Sequence of chain 1.A:
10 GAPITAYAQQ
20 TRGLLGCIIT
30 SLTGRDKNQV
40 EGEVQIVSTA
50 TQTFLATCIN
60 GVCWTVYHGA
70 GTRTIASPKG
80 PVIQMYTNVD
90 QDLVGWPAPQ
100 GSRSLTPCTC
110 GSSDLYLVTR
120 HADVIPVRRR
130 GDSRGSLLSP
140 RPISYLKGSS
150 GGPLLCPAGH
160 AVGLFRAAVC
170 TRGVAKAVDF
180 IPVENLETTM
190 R

Binding-site contacts:
Ligand atom B28 contacts residue HIS67 of chain 1.A at 3.9 Å.
Ligand atom C02 contacts residue ALA166 of chain 1.A at 3.8 Å (hydrophobic).
Ligand atom C14 contacts residue ARG165 of chain 1.A at 3.8 Å.
Ligand atom N26 contacts residue SER149 of chain 1.A at 3.1 Å (h-bond).
Ligand atom O29 contacts residue SER149 of chain 1.A at 2.5 Å (h-bond).
Ligand atom C31 contacts residue LEU145 of chain 1.A at 3.5 Å (hydrophobic).
Ligand atom C40 contacts residue ARG165 of chain 1.A at 3.3 Å.
Ligand atom C23 contacts residue ARG165 of chain 1.A at 3.9 Å.
Ligand atom C16 contacts residue ARG165 of chain 1.A at 3.7 Å.
Ligand atom C31 contacts residue LYS146 of chain 1.A at 4.0 Å.
Ligand atom C15 contacts residue ARG165 of chain 1.A at 3.4 Å.
Ligand atom O46 contacts residue ALA166 of chain 1.A at 3.4 Å.
Ligand atom O06 contacts residue ALA167 of chain 1.A at 3.9 Å.
Ligand atom C32 contacts residue LYS146 of chain 1.A at 3.9 Å.
Ligand atom O35 contacts residue HIS67 of chain 1.A at 3.6 Å.
Ligand atom C27 contacts residue SER149 of chain 1.A at 2.6 Å.
Ligand atom N26 contacts residue ARG165 of chain 1.A at 3.5 Å (salt-bridge).
Ligand atom O29 contacts residue SER148 of chain 1.A at 3.8 Å.
Ligand atom N04 contacts residue ALA167 of chain 1.A at 3.4 Å (h-bond).
Ligand atom C24 contacts residue ALA166 of chain 1.A at 3.9 Å (hydrophobic).
Ligand atom O30 contacts residue HIS67 of chain 1.A at 2.7 Å (h-bond).
Ligand atom C38 contacts residue ASP91 of chain 1.A at 4.0 Å.
Ligand atom C31 contacts residue SER149 of chain 1.A at 3.2 Å.
Ligand atom C32 contacts residue LEU145 of chain 1.A at 3.7 Å (hydrophobic).
Ligand atom C12 contacts residue ASP178 of chain 1.A at 3.2 Å.
Ligand atom C31 contacts residue PHE164 of chain 1.A at 3.6 Å (hydrophobic).
Ligand atom O29 contacts residue GLY147 of chain 1.A at 3.0 Å (h-bond).
Ligand atom O33 contacts residue ALA167 of chain 1.A at 3.9 Å.
Ligand atom O30 contacts residue SER149 of chain 1.A at 1.9 Å (h-bond).
Ligand atom C39 contacts residue ARG165 of chain 1.A at 3.5 Å.
Ligand atom C36 contacts residue ASP91 of chain 1.A at 3.8 Å.
Ligand atom N26 contacts residue HIS67 of chain 1.A at 3.8 Å.
Ligand atom C24 contacts residue ARG165 of chain 1.A at 3.7 Å.
Ligand atom C45 contacts residue ALA167 of chain 1.A at 3.7 Å (hydrophobic).
Ligand atom C37 contacts residue ASP91 of chain 1.A at 4.0 Å.
Ligand atom C10 contacts residue VAL168 of chain 1.A at 3.9 Å (hydrophobic).
Ligand atom C10 contacts residue ARG133 of chain 1.A at 3.5 Å.
Ligand atom C23 contacts residue HIS67 of chain 1.A at 3.4 Å.
Ligand atom B28 contacts residue SER149 of chain 1.A at 1.5 Å.
Ligand atom O46 contacts residue ALA167 of chain 1.A at 3.0 Å (h-bond).

The protein below binds the small molecule below.
Small molecule (SMILES): CC1(C)CCCCC2=CC=CC3CN(CC23)C(=O)OC2CC(C(=O)NC(CCO)[B-](O)(O)O)N(C2)C(=O)C(C(C)(C)C)NC(=O)OC1